The protein below binds the small molecule below.
Small molecule (SMILES): CC(=O)N[C@H]1[C@H](O[C@H]2[C@H](O)[C@@H](NC(C)=O)CO[C@@H]2CO)O[C@H](CO)[C@@H](O)[C@@H]1O

Sequence of chain 1.D:
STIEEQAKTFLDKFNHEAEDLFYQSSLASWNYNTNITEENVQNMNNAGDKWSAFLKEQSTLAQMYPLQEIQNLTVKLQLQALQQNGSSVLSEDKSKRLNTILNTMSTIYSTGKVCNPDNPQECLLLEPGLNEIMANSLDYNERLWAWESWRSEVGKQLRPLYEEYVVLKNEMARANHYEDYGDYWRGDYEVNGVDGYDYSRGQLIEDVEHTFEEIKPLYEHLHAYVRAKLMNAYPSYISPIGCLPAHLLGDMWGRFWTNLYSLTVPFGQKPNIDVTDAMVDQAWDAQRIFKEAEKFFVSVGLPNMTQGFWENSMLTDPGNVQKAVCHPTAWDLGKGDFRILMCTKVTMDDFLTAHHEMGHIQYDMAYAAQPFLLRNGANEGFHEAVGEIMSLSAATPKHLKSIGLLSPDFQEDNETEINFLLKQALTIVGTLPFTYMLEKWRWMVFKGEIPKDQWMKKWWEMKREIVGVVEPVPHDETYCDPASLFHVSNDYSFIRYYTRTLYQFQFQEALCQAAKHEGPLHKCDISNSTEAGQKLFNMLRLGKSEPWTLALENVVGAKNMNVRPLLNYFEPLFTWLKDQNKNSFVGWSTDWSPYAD

Binding-site contacts:
Ligand atom C5 contacts residue ASN54 of chain 1.D at 3.6 Å.
Ligand atom C6 contacts residue GLU58 of chain 1.D at 3.4 Å.
Ligand atom O6 contacts residue ASN59 of chain 1.D at 4.0 Å.
Ligand atom O6 contacts residue GLU58 of chain 1.D at 2.4 Å (salt-bridge).
Ligand atom C5 contacts residue THR56 of chain 1.D at 3.7 Å.
Ligand atom C4 contacts residue ASN54 of chain 1.D at 4.2 Å.
Ligand atom O5 contacts residue THR56 of chain 1.D at 3.3 Å.
Ligand atom C1 contacts residue ASN54 of chain 1.D at 1.4 Å.
Ligand atom C1 contacts residue THR56 of chain 1.D at 4.0 Å.
Ligand atom C7 contacts residue GLN341 of chain 1.D at 4.5 Å.
Ligand atom O6 contacts residue THR56 of chain 1.D at 3.9 Å.
Ligand atom C7 contacts residue ASN54 of chain 1.D at 3.5 Å.
Ligand atom O5 contacts residue ASN59 of chain 1.D at 4.0 Å.
Ligand atom O7 contacts residue ASN54 of chain 1.D at 3.8 Å.
Ligand atom C6 contacts residue THR56 of chain 1.D at 3.6 Å.
Ligand atom C3 contacts residue ASN54 of chain 1.D at 3.8 Å.
Ligand atom C8 contacts residue GLN341 of chain 1.D at 3.3 Å.
Ligand atom O5 contacts residue ASN54 of chain 1.D at 2.4 Å (h-bond).
Ligand atom C2 contacts residue ASN54 of chain 1.D at 2.4 Å.
Ligand atom N2 contacts residue ASN54 of chain 1.D at 2.8 Å (h-bond).